This protein binds this small molecule.
Small molecule (SMILES): Cc1cc(C)cc(NC(=O)Nc2ccc(S(N)(=O)=O)cc2)c1

Sequence of chain 1.A:
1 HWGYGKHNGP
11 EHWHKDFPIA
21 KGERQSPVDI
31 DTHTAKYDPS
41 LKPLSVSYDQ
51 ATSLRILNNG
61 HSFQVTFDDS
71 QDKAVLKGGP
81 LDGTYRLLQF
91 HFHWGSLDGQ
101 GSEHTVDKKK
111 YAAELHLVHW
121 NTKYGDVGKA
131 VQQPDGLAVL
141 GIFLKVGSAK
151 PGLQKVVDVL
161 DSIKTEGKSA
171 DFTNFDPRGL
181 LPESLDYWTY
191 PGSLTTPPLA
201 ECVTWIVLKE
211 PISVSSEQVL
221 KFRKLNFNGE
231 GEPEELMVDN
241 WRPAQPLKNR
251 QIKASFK

Binding-site contacts:
Ligand atom CAB contacts residue LEU194 of chain 1.A at 3.8 Å (hydrophobic).
Ligand atom NAV contacts residue HIS93 of chain 1.A at 3.3 Å (h-bond).
Ligand atom CAC contacts residue LEU194 of chain 1.A at 3.9 Å (hydrophobic).
Ligand atom OAT contacts residue SER193 of chain 1.A at 3.9 Å.
Ligand atom SAQ contacts residue THR195 of chain 1.A at 3.9 Å.
Ligand atom CAA contacts residue GLN89 of chain 1.A at 3.9 Å.
Ligand atom NAV contacts residue THR195 of chain 1.A at 2.9 Å (h-bond).
Ligand atom OAU contacts residue VAL118 of chain 1.A at 3.8 Å.
Ligand atom OAU contacts residue HIS116 of chain 1.A at 3.2 Å (h-bond).
Ligand atom CAR contacts residue GLN64 of chain 1.A at 3.3 Å.
Ligand atom SAQ contacts residue HIS116 of chain 1.A at 3.9 Å.
Ligand atom CAK contacts residue VAL127 of chain 1.A at 3.9 Å (hydrophobic).
Ligand atom OAT contacts residue LEU194 of chain 1.A at 3.3 Å.
Ligand atom NAV contacts residue HIS116 of chain 1.A at 3.4 Å (h-bond).
Ligand atom CAN contacts residue LEU88 of chain 1.A at 3.8 Å (hydrophobic).
Ligand atom CAD contacts residue THR196 of chain 1.A at 3.2 Å.
Ligand atom CAE contacts residue THR196 of chain 1.A at 3.6 Å.
Ligand atom OAT contacts residue THR195 of chain 1.A at 2.9 Å (h-bond).
Ligand atom CAL contacts residue VAL127 of chain 1.A at 3.9 Å (hydrophobic).
Ligand atom CAF contacts residue LEU194 of chain 1.A at 3.8 Å (hydrophobic).
Ligand atom OAU contacts residue ZN1 of chain 1.B at 3.0 Å.
Ligand atom CAO contacts residue LEU88 of chain 1.A at 3.8 Å (hydrophobic).
Ligand atom CAA contacts residue VAL118 of chain 1.A at 3.7 Å (hydrophobic).
Ligand atom SAQ contacts residue ZN1 of chain 1.B at 3.0 Å.
Ligand atom SAQ contacts residue HIS91 of chain 1.A at 3.9 Å.
Ligand atom CAE contacts residue LEU194 of chain 1.A at 3.8 Å (hydrophobic).
Ligand atom CAR contacts residue LEU88 of chain 1.A at 3.8 Å (hydrophobic).
Ligand atom OAT contacts residue TRP205 of chain 1.A at 3.4 Å.
Ligand atom OAP contacts residue GLN89 of chain 1.A at 2.9 Å (h-bond).
Ligand atom CAS contacts residue VAL127 of chain 1.A at 3.6 Å (hydrophobic).
Ligand atom CAH contacts residue GLN89 of chain 1.A at 3.8 Å.
Ligand atom CAA contacts residue LEU194 of chain 1.A at 3.8 Å (hydrophobic).
Ligand atom OAU contacts residue HIS91 of chain 1.A at 3.4 Å.
Ligand atom OAU contacts residue VAL139 of chain 1.A at 3.6 Å.
Ligand atom OAU contacts residue TRP205 of chain 1.A at 3.8 Å.
Ligand atom CAD contacts residue LEU194 of chain 1.A at 3.9 Å (hydrophobic).
Ligand atom CAM contacts residue LEU88 of chain 1.A at 3.9 Å (hydrophobic).
Ligand atom NAV contacts residue ZN1 of chain 1.B at 1.9 Å.
Ligand atom CAB contacts residue VAL118 of chain 1.A at 3.6 Å (hydrophobic).
Ligand atom NAV contacts residue HIS91 of chain 1.A at 3.2 Å (h-bond).